This small molecule binds to this protein.
Small molecule (SMILES): CN(Cc1cnc2nc(N)nc(N)c2n1)c1ccc(C(=O)N[C@@H](CCC(=O)O)C(=O)O)cc1

Sequence of chain 1.A:
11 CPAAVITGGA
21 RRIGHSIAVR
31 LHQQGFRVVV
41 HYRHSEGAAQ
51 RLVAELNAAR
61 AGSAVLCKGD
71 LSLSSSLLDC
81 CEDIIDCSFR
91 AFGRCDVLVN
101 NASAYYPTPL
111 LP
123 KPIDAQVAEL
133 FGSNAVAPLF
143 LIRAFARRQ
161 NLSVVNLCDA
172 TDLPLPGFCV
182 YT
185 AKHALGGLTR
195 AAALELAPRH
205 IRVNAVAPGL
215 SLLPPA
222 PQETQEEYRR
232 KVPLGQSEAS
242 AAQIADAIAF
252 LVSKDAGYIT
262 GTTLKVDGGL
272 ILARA

Binding-site contacts:
Ligand atom NA4 contacts residue TYR182 of chain 1.A at 2.8 Å (h-bond).
Ligand atom N5 contacts residue TYR105 of chain 1.A at 3.7 Å.
Ligand atom C14 contacts residue TYR105 of chain 1.A at 3.4 Å (hydrophobic).
Ligand atom O contacts residue TYR229 of chain 1.A at 3.0 Å (h-bond).
Ligand atom C8A contacts residue TYR105 of chain 1.A at 3.5 Å (hydrophobic).
Ligand atom C4A contacts residue TYR105 of chain 1.A at 3.6 Å (hydrophobic).
Ligand atom C6 contacts residue NDP1 of chain 1.E at 3.4 Å.
Ligand atom C15 contacts residue TYR105 of chain 1.A at 3.1 Å (hydrophobic).
Ligand atom C4 contacts residue NDP1 of chain 1.E at 3.7 Å.
Ligand atom N3 contacts residue TYR105 of chain 1.A at 3.5 Å.
Ligand atom N3 contacts residue TYR182 of chain 1.A at 3.5 Å (h-bond).
Ligand atom N8 contacts residue NDP1 of chain 1.E at 3.3 Å (h-bond).
Ligand atom NA2 contacts residue TYR105 of chain 1.A at 3.5 Å.
Ligand atom C9 contacts residue NDP1 of chain 1.E at 3.3 Å.
Ligand atom C4 contacts residue TYR182 of chain 1.A at 3.6 Å (hydrophobic).
Ligand atom NA4 contacts residue ASP169 of chain 1.A at 3.6 Å.
Ligand atom N8 contacts residue ARG22 of chain 1.A at 3.5 Å (salt-bridge).
Ligand atom N3 contacts residue NDP1 of chain 1.E at 2.9 Å (h-bond).
Ligand atom C7 contacts residue ARG22 of chain 1.A at 3.6 Å.
Ligand atom C2 contacts residue TYR105 of chain 1.A at 3.3 Å (hydrophobic).
Ligand atom C2 contacts residue NDP1 of chain 1.E at 3.4 Å.
Ligand atom C16 contacts residue LEU176 of chain 1.A at 3.4 Å (hydrophobic).
Ligand atom CM contacts residue LEU214 of chain 1.A at 3.5 Å (hydrophobic).
Ligand atom NA4 contacts residue TYR105 of chain 1.A at 3.7 Å.
Ligand atom N1 contacts residue TYR105 of chain 1.A at 3.7 Å.
Ligand atom C16 contacts residue TYR105 of chain 1.A at 3.2 Å (hydrophobic).
Ligand atom OE1 contacts residue THR225 of chain 1.A at 3.2 Å.
Ligand atom C11 contacts residue TYR229 of chain 1.A at 3.6 Å (hydrophobic).
Ligand atom NA2 contacts residue NDP1 of chain 1.E at 3.1 Å (h-bond).
Ligand atom C8A contacts residue NDP1 of chain 1.E at 3.5 Å.
Ligand atom NA2 contacts residue SER103 of chain 1.A at 2.7 Å (h-bond).
Ligand atom NA4 contacts residue NDP1 of chain 1.E at 3.7 Å.
Ligand atom C7 contacts residue LEU216 of chain 1.A at 3.5 Å (hydrophobic).
Ligand atom N5 contacts residue NDP1 of chain 1.E at 3.5 Å.
Ligand atom N1 contacts residue NDP1 of chain 1.E at 2.9 Å (h-bond).
Ligand atom C4 contacts residue TYR105 of chain 1.A at 3.7 Å (hydrophobic).
Ligand atom C11 contacts residue TYR105 of chain 1.A at 3.5 Å (hydrophobic).
Ligand atom C contacts residue TYR229 of chain 1.A at 3.4 Å (hydrophobic).
Ligand atom CG contacts residue TYR229 of chain 1.A at 3.1 Å (hydrophobic).
Ligand atom OE1 contacts residue MSE221 of chain 1.A at 3.6 Å.

Sequence of chain 1.D:
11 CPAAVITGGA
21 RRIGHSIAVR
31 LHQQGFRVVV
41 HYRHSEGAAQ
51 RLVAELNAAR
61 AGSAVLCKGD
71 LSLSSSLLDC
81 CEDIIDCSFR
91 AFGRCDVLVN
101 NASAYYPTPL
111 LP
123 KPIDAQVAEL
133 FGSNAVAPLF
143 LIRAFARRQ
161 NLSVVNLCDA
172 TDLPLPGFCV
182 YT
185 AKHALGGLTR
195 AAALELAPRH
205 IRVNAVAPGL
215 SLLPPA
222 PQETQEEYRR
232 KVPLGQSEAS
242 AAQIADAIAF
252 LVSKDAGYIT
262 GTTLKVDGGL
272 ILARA